A small-molecule ligand and the protein it binds are described below.
Small molecule (SMILES): CC(=O)N[C@@H]1[C@@H](O)[C@H](O)[C@@H](CO)O[C@H]1O

Sequence of chain 30.E:
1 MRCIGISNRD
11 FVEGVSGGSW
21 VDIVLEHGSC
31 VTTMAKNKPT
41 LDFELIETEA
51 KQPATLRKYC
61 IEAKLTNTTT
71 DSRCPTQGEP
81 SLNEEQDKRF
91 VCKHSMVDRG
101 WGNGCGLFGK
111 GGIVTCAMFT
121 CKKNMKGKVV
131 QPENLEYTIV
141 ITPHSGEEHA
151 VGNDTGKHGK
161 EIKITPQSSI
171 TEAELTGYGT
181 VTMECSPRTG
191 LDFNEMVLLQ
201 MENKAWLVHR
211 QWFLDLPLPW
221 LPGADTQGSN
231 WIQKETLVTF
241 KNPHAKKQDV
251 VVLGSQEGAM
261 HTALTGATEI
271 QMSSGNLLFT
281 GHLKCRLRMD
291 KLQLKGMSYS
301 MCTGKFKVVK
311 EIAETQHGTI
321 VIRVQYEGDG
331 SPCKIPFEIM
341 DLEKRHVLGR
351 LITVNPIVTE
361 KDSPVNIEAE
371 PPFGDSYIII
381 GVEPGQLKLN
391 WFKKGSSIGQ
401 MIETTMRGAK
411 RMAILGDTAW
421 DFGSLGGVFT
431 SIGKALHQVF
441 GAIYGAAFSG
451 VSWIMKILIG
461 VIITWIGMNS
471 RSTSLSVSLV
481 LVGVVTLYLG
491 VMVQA

Binding-site contacts:
Ligand atom C8 contacts residue MET118 of chain 30.E at 4.1 Å (hydrophobic).
Ligand atom C8 contacts residue PHE90 of chain 30.E at 4.4 Å (hydrophobic).
Ligand atom C4 contacts residue ASN67 of chain 30.E at 4.2 Å.
Ligand atom O5 contacts residue ASN67 of chain 30.E at 2.4 Å (h-bond).
Ligand atom O7 contacts residue ARG89 of chain 30.E at 4.2 Å.
Ligand atom C1 contacts residue ASN67 of chain 30.E at 1.4 Å.
Ligand atom O3 contacts residue ASN67 of chain 30.E at 3.8 Å.
Ligand atom C7 contacts residue ASN67 of chain 30.E at 3.8 Å.
Ligand atom C8 contacts residue ASN67 of chain 30.E at 3.6 Å.
Ligand atom C5 contacts residue ASN67 of chain 30.E at 3.7 Å.
Ligand atom O7 contacts residue MET118 of chain 30.E at 3.5 Å.
Ligand atom O7 contacts residue ASN67 of chain 30.E at 4.5 Å.
Ligand atom C7 contacts residue MET118 of chain 30.E at 3.8 Å (hydrophobic).
Ligand atom C2 contacts residue ASN67 of chain 30.E at 2.4 Å.
Ligand atom C3 contacts residue ASN67 of chain 30.E at 3.6 Å.
Ligand atom N2 contacts residue ASN67 of chain 30.E at 3.3 Å (h-bond).